Binding-site contacts:
Ligand atom N4 contacts residue LEU137 of chain 1.A at 3.7 Å.
Ligand atom N2 contacts residue GLY88 of chain 1.A at 3.4 Å (h-bond).
Ligand atom C1 contacts residue ARG15 of chain 1.A at 3.5 Å.
Ligand atom C19 contacts residue TYR58 of chain 1.A at 3.4 Å (hydrophobic).
Ligand atom C10 contacts residue LEU137 of chain 1.A at 3.5 Å (hydrophobic).
Ligand atom F2 contacts residue LYS40 of chain 1.A at 3.5 Å.
Ligand atom C4 contacts residue ALA220 of chain 2.A at 3.6 Å (hydrophobic).
Ligand atom C3 contacts residue ALA220 of chain 2.A at 3.7 Å (hydrophobic).
Ligand atom C7 contacts residue GLY88 of chain 1.A at 3.1 Å.
Ligand atom C1 contacts residue ILE17 of chain 1.A at 3.4 Å (hydrophobic).
Ligand atom N3 contacts residue ILE17 of chain 1.A at 3.6 Å.
Ligand atom O contacts residue GLY18 of chain 1.A at 3.5 Å.
Ligand atom C1 contacts residue LYS219 of chain 2.A at 3.5 Å.
Ligand atom C2 contacts residue ILE17 of chain 1.A at 3.4 Å (hydrophobic).
Ligand atom N5 contacts residue ALA38 of chain 1.A at 3.5 Å.
Ligand atom C12 contacts residue GLU85 of chain 1.A at 3.2 Å.
Ligand atom C6 contacts residue ALA220 of chain 2.A at 3.7 Å (hydrophobic).
Ligand atom O contacts residue ILE17 of chain 1.A at 3.6 Å.
Ligand atom C8 contacts residue LEU137 of chain 1.A at 3.5 Å (hydrophobic).
Ligand atom C7 contacts residue LEU87 of chain 1.A at 3.5 Å (hydrophobic).
Ligand atom F1 contacts residue LYS219 of chain 2.A at 3.2 Å.
Ligand atom C9 contacts residue LEU137 of chain 1.A at 3.7 Å (hydrophobic).
Ligand atom N3 contacts residue LEU137 of chain 1.A at 3.6 Å.
Ligand atom C15 contacts residue GLY18 of chain 1.A at 3.7 Å.
Ligand atom C9 contacts residue ILE17 of chain 1.A at 3.7 Å (hydrophobic).
Ligand atom C12 contacts residue LEU87 of chain 1.A at 3.5 Å (hydrophobic).
Ligand atom C contacts residue LYS219 of chain 2.A at 3.2 Å.
Ligand atom C5 contacts residue ALA220 of chain 2.A at 3.7 Å (hydrophobic).
Ligand atom N6 contacts residue LEU87 of chain 1.A at 2.9 Å (h-bond).
Ligand atom C12 contacts residue ALA38 of chain 1.A at 3.4 Å (hydrophobic).
Ligand atom F contacts residue LYS219 of chain 2.A at 3.5 Å.
Ligand atom N2 contacts residue LEU87 of chain 1.A at 3.0 Å (h-bond).
Ligand atom N1 contacts residue ALA220 of chain 2.A at 3.6 Å.
Ligand atom C20 contacts residue MET84 of chain 1.A at 3.7 Å (hydrophobic).
Ligand atom F2 contacts residue ILE25 of chain 1.A at 3.0 Å.
Ligand atom C20 contacts residue TYR58 of chain 1.A at 3.4 Å (hydrophobic).
Ligand atom C11 contacts residue LEU137 of chain 1.A at 3.5 Å (hydrophobic).
Ligand atom C15 contacts residue SER19 of chain 1.A at 3.7 Å.
Ligand atom C14 contacts residue ILE17 of chain 1.A at 3.2 Å (hydrophobic).
Ligand atom N6 contacts residue LEU86 of chain 1.A at 3.7 Å.

Sequence of chain 1.A:
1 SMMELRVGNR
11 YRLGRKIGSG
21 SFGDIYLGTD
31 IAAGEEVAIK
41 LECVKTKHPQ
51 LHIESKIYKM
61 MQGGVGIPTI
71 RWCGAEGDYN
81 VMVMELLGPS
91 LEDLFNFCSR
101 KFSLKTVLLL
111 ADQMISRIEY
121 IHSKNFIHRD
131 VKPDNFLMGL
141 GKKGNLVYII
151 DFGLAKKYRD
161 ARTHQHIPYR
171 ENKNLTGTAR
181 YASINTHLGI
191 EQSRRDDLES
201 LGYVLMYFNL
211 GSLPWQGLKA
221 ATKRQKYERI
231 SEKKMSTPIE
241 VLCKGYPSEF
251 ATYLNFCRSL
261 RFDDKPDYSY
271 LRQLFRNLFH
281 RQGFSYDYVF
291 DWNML

Sequence of chain 2.A:
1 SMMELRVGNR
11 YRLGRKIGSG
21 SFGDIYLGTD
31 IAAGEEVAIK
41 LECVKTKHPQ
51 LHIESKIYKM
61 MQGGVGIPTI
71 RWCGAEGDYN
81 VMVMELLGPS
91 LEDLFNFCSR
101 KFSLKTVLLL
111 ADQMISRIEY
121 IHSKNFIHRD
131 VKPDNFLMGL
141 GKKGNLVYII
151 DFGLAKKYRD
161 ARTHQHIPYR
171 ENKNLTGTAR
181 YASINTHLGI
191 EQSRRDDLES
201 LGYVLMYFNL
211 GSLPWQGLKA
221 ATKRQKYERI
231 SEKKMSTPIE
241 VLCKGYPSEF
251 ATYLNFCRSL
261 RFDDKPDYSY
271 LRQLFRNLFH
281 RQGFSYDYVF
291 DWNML

This protein binds this small molecule.
Small molecule (SMILES): Fc1cccc(-n2cnc3c(NCc4nc5ccc(F)c(F)c5[nH]4)nc(N4CCOCC4)nc32)c1